This protein binds this small molecule.
Small molecule (SMILES): Cc1ncc(CO)c(CN)c1O

Binding-site contacts:
Ligand atom N1 contacts residue TYR94 of chain 1.B at 3.6 Å.
Ligand atom C2A contacts residue HIS143 of chain 1.B at 3.3 Å.
Ligand atom C5 contacts residue TYR94 of chain 1.B at 3.6 Å (hydrophobic).
Ligand atom C2 contacts residue TYR94 of chain 1.B at 3.7 Å (hydrophobic).
Ligand atom C2A contacts residue SER173 of chain 1.B at 3.8 Å.
Ligand atom C4A contacts residue LYS196 of chain 1.B at 3.8 Å.
Ligand atom C4A contacts residue TYR94 of chain 1.B at 3.6 Å (hydrophobic).
Ligand atom C3 contacts residue TYR94 of chain 1.B at 3.7 Å (hydrophobic).
Ligand atom O3 contacts residue LYS196 of chain 1.B at 3.8 Å.
Ligand atom C2A contacts residue CYS141 of chain 1.B at 3.9 Å (hydrophobic).
Ligand atom C2 contacts residue THR145 of chain 1.B at 3.9 Å.
Ligand atom O5 contacts residue GLU67 of chain 1.B at 2.6 Å (salt-bridge).
Ligand atom N4 contacts residue TYR94 of chain 1.B at 2.7 Å (h-bond).
Ligand atom C3 contacts residue THR145 of chain 1.B at 3.6 Å.
Ligand atom C5A contacts residue VAL69 of chain 1.B at 3.5 Å (hydrophobic).
Ligand atom C2A contacts residue ASP170 of chain 1.B at 3.5 Å.
Ligand atom C5A contacts residue GLU67 of chain 1.B at 3.2 Å.
Ligand atom O3 contacts residue TYR94 of chain 1.B at 3.8 Å.
Ligand atom N4 contacts residue SO41 of chain 1.H at 2.6 Å (h-bond).
Ligand atom C6 contacts residue LEU72 of chain 1.B at 3.6 Å (hydrophobic).
Ligand atom C3 contacts residue VAL172 of chain 1.B at 3.9 Å (hydrophobic).
Ligand atom C4A contacts residue SO41 of chain 1.H at 3.7 Å.
Ligand atom N4 contacts residue LYS196 of chain 1.B at 4.0 Å.
Ligand atom C5 contacts residue VAL172 of chain 1.B at 3.9 Å (hydrophobic).
Ligand atom N1 contacts residue VAL172 of chain 1.B at 3.7 Å.
Ligand atom C6 contacts residue VAL172 of chain 1.B at 3.7 Å (hydrophobic).
Ligand atom O5 contacts residue VAL172 of chain 1.B at 3.9 Å.
Ligand atom C2A contacts residue TYR94 of chain 1.B at 3.8 Å (hydrophobic).
Ligand atom C4 contacts residue TYR94 of chain 1.B at 3.6 Å (hydrophobic).
Ligand atom C6 contacts residue ASP170 of chain 1.B at 3.5 Å.
Ligand atom O5 contacts residue VAL69 of chain 1.B at 3.7 Å.
Ligand atom C2 contacts residue ASP170 of chain 1.B at 3.5 Å.
Ligand atom O3 contacts residue THR145 of chain 1.B at 2.5 Å (h-bond).
Ligand atom C2A contacts residue THR145 of chain 1.B at 3.2 Å.
Ligand atom O5 contacts residue PRO68 of chain 1.B at 3.7 Å.
Ligand atom C4 contacts residue VAL172 of chain 1.B at 3.8 Å (hydrophobic).
Ligand atom N1 contacts residue ASP170 of chain 1.B at 2.6 Å (salt-bridge).
Ligand atom O3 contacts residue SO41 of chain 1.H at 3.6 Å.
Ligand atom C6 contacts residue TYR94 of chain 1.B at 3.7 Å (hydrophobic).
Ligand atom C2 contacts residue VAL172 of chain 1.B at 3.8 Å (hydrophobic).

Sequence of chain 1.B:
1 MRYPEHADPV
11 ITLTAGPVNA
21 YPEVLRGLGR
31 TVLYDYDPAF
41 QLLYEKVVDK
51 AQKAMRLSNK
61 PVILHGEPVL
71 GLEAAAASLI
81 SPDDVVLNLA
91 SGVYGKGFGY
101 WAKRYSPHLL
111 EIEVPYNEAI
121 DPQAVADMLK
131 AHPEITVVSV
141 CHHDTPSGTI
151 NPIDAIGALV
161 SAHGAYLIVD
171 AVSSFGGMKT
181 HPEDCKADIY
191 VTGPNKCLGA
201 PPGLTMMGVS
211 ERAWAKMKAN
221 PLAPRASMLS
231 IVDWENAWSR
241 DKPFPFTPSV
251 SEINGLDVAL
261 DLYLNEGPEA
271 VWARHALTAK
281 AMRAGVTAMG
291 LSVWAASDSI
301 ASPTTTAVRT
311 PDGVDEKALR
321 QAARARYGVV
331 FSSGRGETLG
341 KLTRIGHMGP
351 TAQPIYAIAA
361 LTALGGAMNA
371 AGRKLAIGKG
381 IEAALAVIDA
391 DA